A small-molecule ligand and the protein it binds are described below.
Small molecule (SMILES): CC(=O)N[C@@H]1[C@@H](O)[C@H](O)[C@@H](CO)O[C@H]1O

Sequence of chain 3.A:
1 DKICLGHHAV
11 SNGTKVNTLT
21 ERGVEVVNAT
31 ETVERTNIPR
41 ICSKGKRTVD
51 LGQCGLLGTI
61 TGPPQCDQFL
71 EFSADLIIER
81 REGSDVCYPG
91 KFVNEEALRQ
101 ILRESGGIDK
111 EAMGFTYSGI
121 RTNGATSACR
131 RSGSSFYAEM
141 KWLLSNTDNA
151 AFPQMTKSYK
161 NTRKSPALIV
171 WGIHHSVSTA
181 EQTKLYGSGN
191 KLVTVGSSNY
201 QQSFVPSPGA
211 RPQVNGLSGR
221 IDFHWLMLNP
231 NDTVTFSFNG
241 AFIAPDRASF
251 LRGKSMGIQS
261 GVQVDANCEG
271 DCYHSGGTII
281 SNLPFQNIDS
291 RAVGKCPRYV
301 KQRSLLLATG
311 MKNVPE

Binding-site contacts:
Ligand atom C2 contacts residue ASN231 of chain 3.A at 2.5 Å.
Ligand atom C8 contacts residue ASN231 of chain 3.A at 4.3 Å.
Ligand atom C7 contacts residue ASN231 of chain 3.A at 3.1 Å.
Ligand atom C1 contacts residue ASN231 of chain 3.A at 1.4 Å.
Ligand atom O7 contacts residue ASN231 of chain 3.A at 2.9 Å (h-bond).
Ligand atom C4 contacts residue ASN231 of chain 3.A at 4.2 Å.
Ligand atom O5 contacts residue ASN231 of chain 3.A at 2.4 Å (h-bond).
Ligand atom N2 contacts residue ASN231 of chain 3.A at 2.9 Å (h-bond).
Ligand atom C3 contacts residue ASN231 of chain 3.A at 3.8 Å.
Ligand atom C5 contacts residue ASN231 of chain 3.A at 3.7 Å.